Binding-site contacts:
Ligand atom N2 contacts residue ASN340 of chain 1.C at 2.7 Å (h-bond).
Ligand atom C8 contacts residue SER394 of chain 1.C at 3.9 Å.
Ligand atom C3 contacts residue ASN340 of chain 1.C at 4.0 Å.
Ligand atom C2 contacts residue ASN340 of chain 1.C at 2.6 Å.
Ligand atom C4 contacts residue ASN340 of chain 1.C at 4.4 Å.
Ligand atom N2 contacts residue TRP396 of chain 1.C at 4.1 Å.
Ligand atom C7 contacts residue ASN340 of chain 1.C at 3.7 Å.
Ligand atom C5 contacts residue ASN340 of chain 1.C at 3.8 Å.
Ligand atom C8 contacts residue ASN340 of chain 1.C at 3.9 Å.
Ligand atom O5 contacts residue ASN340 of chain 1.C at 2.4 Å (h-bond).
Ligand atom C7 contacts residue TRP396 of chain 1.C at 4.4 Å (hydrophobic).
Ligand atom C1 contacts residue ASN340 of chain 1.C at 1.5 Å.
Ligand atom C8 contacts residue TRP396 of chain 1.C at 3.6 Å (hydrophobic).

A protein and the small-molecule ligand that binds it are described below.
Small molecule (SMILES): CC(=O)N[C@@H]1[C@@H](O)[C@H](O)[C@@H](CO)O[C@H]1O

Sequence of chain 1.C:
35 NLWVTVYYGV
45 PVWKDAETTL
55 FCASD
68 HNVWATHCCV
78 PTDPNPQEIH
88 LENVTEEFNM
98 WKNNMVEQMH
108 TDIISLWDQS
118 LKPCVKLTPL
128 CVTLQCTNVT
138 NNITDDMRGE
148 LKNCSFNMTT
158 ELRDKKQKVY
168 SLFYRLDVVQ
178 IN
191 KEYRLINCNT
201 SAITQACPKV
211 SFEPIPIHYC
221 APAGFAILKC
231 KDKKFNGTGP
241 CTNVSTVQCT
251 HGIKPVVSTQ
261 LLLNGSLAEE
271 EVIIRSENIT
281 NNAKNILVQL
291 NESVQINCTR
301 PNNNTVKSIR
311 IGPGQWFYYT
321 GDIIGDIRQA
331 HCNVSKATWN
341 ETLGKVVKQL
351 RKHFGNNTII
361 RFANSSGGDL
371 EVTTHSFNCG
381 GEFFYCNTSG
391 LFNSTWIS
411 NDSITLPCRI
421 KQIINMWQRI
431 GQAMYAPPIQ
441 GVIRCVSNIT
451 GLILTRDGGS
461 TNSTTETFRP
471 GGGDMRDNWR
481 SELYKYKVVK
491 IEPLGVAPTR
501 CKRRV